The small molecule below binds the protein below.
Small molecule (SMILES): CC(=O)N[C@@H]1[C@@H](O)[C@H](O)[C@@H](CO)O[C@H]1O

Sequence of chain 1.Q:
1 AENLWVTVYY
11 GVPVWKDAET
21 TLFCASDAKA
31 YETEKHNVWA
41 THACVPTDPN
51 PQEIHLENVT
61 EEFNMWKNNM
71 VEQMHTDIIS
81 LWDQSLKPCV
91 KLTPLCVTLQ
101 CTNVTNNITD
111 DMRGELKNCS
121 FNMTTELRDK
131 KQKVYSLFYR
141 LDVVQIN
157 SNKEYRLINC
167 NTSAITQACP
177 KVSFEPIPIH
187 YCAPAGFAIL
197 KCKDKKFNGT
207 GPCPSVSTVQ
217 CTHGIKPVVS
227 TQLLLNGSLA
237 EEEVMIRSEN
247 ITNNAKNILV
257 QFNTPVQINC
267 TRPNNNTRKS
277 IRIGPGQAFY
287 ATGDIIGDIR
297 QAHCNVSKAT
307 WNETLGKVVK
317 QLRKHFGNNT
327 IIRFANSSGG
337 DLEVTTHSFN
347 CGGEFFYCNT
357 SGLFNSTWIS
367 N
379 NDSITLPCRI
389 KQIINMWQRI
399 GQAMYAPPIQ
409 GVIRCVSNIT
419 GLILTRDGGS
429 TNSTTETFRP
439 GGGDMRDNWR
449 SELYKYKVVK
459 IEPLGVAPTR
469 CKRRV

Binding-site contacts:
Ligand atom N2 contacts residue NAG2 of chain 1.DB at 4.3 Å.
Ligand atom O7 contacts residue NAG2 of chain 1.DB at 3.4 Å.
Ligand atom C1 contacts residue ASN361 of chain 1.Q at 1.4 Å.
Ligand atom O6 contacts residue ASN361 of chain 1.Q at 3.9 Å.
Ligand atom C5 contacts residue ASN361 of chain 1.Q at 3.8 Å.
Ligand atom N2 contacts residue ASN361 of chain 1.Q at 2.7 Å (h-bond).
Ligand atom C3 contacts residue ASN361 of chain 1.Q at 3.8 Å.
Ligand atom C8 contacts residue NAG1 of chain 1.CB at 3.5 Å.
Ligand atom C4 contacts residue ASN361 of chain 1.Q at 4.2 Å.
Ligand atom O3 contacts residue NAG2 of chain 1.DB at 3.6 Å.
Ligand atom C8 contacts residue NAG2 of chain 1.DB at 3.3 Å.
Ligand atom C7 contacts residue NAG2 of chain 1.DB at 3.6 Å.
Ligand atom C6 contacts residue ASN361 of chain 1.Q at 4.3 Å.
Ligand atom O5 contacts residue ASN361 of chain 1.Q at 2.5 Å (h-bond).
Ligand atom O6 contacts residue GLY358 of chain 1.Q at 4.1 Å.
Ligand atom C2 contacts residue ASN361 of chain 1.Q at 2.5 Å.
Ligand atom C7 contacts residue ASN361 of chain 1.Q at 3.9 Å.
Ligand atom C3 contacts residue NAG2 of chain 1.DB at 4.4 Å.